Sequence of chain 1.C:
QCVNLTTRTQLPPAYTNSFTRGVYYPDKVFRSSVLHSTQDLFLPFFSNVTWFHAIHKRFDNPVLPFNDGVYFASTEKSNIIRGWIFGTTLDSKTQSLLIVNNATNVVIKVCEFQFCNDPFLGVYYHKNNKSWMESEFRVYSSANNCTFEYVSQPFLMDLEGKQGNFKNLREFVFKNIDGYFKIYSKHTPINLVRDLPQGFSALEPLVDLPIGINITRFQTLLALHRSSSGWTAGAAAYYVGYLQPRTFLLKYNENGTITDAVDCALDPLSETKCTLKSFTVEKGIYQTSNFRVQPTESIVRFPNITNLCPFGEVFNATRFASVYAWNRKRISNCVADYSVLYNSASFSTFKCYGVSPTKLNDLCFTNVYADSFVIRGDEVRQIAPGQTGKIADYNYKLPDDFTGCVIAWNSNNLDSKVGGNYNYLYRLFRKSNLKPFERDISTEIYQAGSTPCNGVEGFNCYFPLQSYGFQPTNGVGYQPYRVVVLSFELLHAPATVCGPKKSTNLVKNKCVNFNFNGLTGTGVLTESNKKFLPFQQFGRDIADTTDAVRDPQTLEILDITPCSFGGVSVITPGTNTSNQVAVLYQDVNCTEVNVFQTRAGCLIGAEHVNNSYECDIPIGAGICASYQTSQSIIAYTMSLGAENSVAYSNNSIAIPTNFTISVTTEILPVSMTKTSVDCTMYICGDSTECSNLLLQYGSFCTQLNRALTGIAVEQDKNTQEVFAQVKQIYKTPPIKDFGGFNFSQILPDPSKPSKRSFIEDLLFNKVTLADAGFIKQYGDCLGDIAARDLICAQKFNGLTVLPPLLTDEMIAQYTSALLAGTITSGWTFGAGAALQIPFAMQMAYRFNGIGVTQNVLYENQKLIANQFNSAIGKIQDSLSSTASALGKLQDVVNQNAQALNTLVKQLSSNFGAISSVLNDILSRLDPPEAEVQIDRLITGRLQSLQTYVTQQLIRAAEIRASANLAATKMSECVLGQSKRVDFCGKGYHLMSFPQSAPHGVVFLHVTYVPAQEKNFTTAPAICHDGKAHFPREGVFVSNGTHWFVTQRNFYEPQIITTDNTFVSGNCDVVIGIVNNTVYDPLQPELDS

This protein binds this small molecule.
Small molecule (SMILES): CC(=O)N[C@@H]1[C@@H](O)[C@H](O)[C@@H](CO)O[C@H]1O

Binding-site contacts:
Ligand atom C3 contacts residue TYR28 of chain 1.C at 4.5 Å (hydrophobic).
Ligand atom C2 contacts residue TYR28 of chain 1.C at 4.5 Å (hydrophobic).
Ligand atom O5 contacts residue ASN61 of chain 1.C at 2.4 Å (h-bond).
Ligand atom N2 contacts residue TYR28 of chain 1.C at 4.3 Å.
Ligand atom C5 contacts residue ASN61 of chain 1.C at 3.6 Å.
Ligand atom C8 contacts residue THR29 of chain 1.C at 4.1 Å.
Ligand atom C1 contacts residue TYR28 of chain 1.C at 3.4 Å (hydrophobic).
Ligand atom C3 contacts residue ASN61 of chain 1.C at 3.8 Å.
Ligand atom C4 contacts residue ASN61 of chain 1.C at 4.2 Å.
Ligand atom C7 contacts residue ASN61 of chain 1.C at 3.6 Å.
Ligand atom C8 contacts residue ASN30 of chain 1.C at 4.2 Å.
Ligand atom C6 contacts residue TYR28 of chain 1.C at 4.2 Å (hydrophobic).
Ligand atom C2 contacts residue ASN61 of chain 1.C at 2.6 Å.
Ligand atom O5 contacts residue TYR28 of chain 1.C at 3.6 Å.
Ligand atom O7 contacts residue ASN61 of chain 1.C at 4.3 Å.
Ligand atom C8 contacts residue ASN61 of chain 1.C at 4.1 Å.
Ligand atom C1 contacts residue ASN61 of chain 1.C at 1.4 Å.
Ligand atom N2 contacts residue ASN61 of chain 1.C at 2.9 Å (h-bond).
Ligand atom C5 contacts residue TYR28 of chain 1.C at 3.6 Å (hydrophobic).
Ligand atom O6 contacts residue TYR28 of chain 1.C at 3.4 Å.